The protein below binds the small molecule below.
Small molecule (SMILES): CC(=O)N[C@H]1[C@H](O[C@H]2[C@H](O)[C@@H](NC(C)=O)CO[C@@H]2CO)O[C@H](CO)[C@@H](O)[C@@H]1O

Sequence of chain 1.A:
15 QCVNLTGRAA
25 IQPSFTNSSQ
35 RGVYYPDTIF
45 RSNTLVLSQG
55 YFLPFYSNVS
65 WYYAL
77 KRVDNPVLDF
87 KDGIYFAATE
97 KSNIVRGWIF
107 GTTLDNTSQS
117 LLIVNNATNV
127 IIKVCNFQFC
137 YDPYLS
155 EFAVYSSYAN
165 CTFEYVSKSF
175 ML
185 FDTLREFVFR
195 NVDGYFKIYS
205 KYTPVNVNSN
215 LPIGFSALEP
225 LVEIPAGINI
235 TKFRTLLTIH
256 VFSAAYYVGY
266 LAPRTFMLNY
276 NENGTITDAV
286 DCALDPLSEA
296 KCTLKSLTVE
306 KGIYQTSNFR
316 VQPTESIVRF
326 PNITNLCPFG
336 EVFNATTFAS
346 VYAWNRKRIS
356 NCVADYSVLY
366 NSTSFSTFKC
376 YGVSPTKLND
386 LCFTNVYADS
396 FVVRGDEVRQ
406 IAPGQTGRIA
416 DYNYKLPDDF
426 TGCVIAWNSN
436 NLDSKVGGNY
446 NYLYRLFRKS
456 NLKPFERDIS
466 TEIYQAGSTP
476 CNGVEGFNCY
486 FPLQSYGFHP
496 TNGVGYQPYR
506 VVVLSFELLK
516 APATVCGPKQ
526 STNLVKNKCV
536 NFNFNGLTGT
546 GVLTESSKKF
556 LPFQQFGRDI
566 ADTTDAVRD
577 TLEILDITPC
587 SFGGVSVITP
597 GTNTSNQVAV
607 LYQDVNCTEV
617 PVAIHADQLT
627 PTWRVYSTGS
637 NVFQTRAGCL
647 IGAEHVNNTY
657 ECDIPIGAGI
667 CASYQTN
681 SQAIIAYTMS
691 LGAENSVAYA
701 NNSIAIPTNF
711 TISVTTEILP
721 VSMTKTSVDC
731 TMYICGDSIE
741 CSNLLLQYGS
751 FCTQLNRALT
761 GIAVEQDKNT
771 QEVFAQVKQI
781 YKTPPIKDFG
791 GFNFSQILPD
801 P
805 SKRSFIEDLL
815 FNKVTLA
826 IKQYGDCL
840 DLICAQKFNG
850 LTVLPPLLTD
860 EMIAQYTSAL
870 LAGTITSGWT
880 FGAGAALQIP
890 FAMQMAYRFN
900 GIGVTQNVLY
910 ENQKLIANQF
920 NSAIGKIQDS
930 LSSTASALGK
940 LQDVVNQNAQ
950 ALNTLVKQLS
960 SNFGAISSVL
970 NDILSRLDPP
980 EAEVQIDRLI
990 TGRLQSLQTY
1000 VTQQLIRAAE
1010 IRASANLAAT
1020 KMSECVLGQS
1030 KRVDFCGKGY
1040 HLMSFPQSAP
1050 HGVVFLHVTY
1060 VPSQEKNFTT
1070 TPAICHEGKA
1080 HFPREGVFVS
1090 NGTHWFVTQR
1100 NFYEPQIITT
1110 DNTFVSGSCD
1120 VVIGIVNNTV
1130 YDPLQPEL

Binding-site contacts:
Ligand atom O6 contacts residue PHE1095 of chain 1.A at 4.2 Å.
Ligand atom O5 contacts residue PHE1095 of chain 1.A at 3.8 Å.
Ligand atom C8 contacts residue ASN1090 of chain 1.A at 3.7 Å.
Ligand atom O7 contacts residue ASN1090 of chain 1.A at 3.4 Å (h-bond).
Ligand atom C7 contacts residue HIS1093 of chain 1.A at 4.2 Å.
Ligand atom C2 contacts residue ASN1090 of chain 1.A at 2.5 Å.
Ligand atom O5 contacts residue ASN1090 of chain 1.A at 2.4 Å (h-bond).
Ligand atom C1 contacts residue ASN1090 of chain 1.A at 1.4 Å.
Ligand atom N2 contacts residue THR1092 of chain 1.A at 3.9 Å.
Ligand atom C5 contacts residue HIS1093 of chain 1.A at 4.1 Å.
Ligand atom C5 contacts residue PHE1095 of chain 1.A at 4.2 Å (hydrophobic).
Ligand atom C8 contacts residue HIS1093 of chain 1.A at 4.0 Å.
Ligand atom C1 contacts residue HIS1093 of chain 1.A at 4.2 Å.
Ligand atom C7 contacts residue THR1092 of chain 1.A at 4.5 Å.
Ligand atom C3 contacts residue ASN1090 of chain 1.A at 3.8 Å.
Ligand atom N2 contacts residue ASN1090 of chain 1.A at 2.9 Å (h-bond).
Ligand atom O7 contacts residue HIS1093 of chain 1.A at 4.0 Å.
Ligand atom O4 contacts residue HIS1093 of chain 1.A at 4.5 Å.
Ligand atom C7 contacts residue ASN1090 of chain 1.A at 3.3 Å.
Ligand atom C6 contacts residue PHE1095 of chain 1.A at 3.6 Å (hydrophobic).
Ligand atom C8 contacts residue THR1092 of chain 1.A at 3.9 Å.
Ligand atom O5 contacts residue HIS1093 of chain 1.A at 4.2 Å.
Ligand atom C5 contacts residue ASN1090 of chain 1.A at 3.7 Å.
Ligand atom C4 contacts residue ASN1090 of chain 1.A at 4.2 Å.